Binding-site contacts:
Ligand atom C8 contacts residue THR645 of chain 1.C at 3.7 Å.
Ligand atom O7 contacts residue ILE834 of chain 1.A at 4.3 Å.
Ligand atom O3 contacts residue NAG1 of chain 1.OB at 4.5 Å.
Ligand atom C6 contacts residue NAG1 of chain 1.OB at 2.8 Å.
Ligand atom C8 contacts residue ARG646 of chain 1.C at 3.7 Å.
Ligand atom C5 contacts residue ASN616 of chain 1.C at 3.7 Å.
Ligand atom C7 contacts residue ILE834 of chain 1.A at 4.5 Å (hydrophobic).
Ligand atom C3 contacts residue ASN616 of chain 1.C at 3.6 Å.
Ligand atom O6 contacts residue NAG1 of chain 1.OB at 3.9 Å.
Ligand atom O5 contacts residue THR618 of chain 1.C at 4.4 Å.
Ligand atom C2 contacts residue ASN616 of chain 1.C at 2.3 Å.
Ligand atom O4 contacts residue NAG1 of chain 1.OB at 1.9 Å.
Ligand atom O5 contacts residue NAG1 of chain 1.OB at 4.1 Å.
Ligand atom C8 contacts residue GLN644 of chain 1.C at 4.0 Å.
Ligand atom C4 contacts residue NAG1 of chain 1.OB at 3.1 Å.
Ligand atom O5 contacts residue ASN616 of chain 1.C at 2.5 Å (h-bond).
Ligand atom C4 contacts residue ASN616 of chain 1.C at 4.2 Å.
Ligand atom C7 contacts residue GLN644 of chain 1.C at 4.3 Å.
Ligand atom C5 contacts residue NAG1 of chain 1.OB at 2.9 Å.
Ligand atom C3 contacts residue NAG1 of chain 1.OB at 4.3 Å.
Ligand atom C1 contacts residue ASN616 of chain 1.C at 1.4 Å.
Ligand atom C7 contacts residue ASN616 of chain 1.C at 3.8 Å.
Ligand atom N2 contacts residue ASN616 of chain 1.C at 2.5 Å (h-bond).
Ligand atom N2 contacts residue GLN644 of chain 1.C at 3.8 Å.

Sequence of chain 1.A:
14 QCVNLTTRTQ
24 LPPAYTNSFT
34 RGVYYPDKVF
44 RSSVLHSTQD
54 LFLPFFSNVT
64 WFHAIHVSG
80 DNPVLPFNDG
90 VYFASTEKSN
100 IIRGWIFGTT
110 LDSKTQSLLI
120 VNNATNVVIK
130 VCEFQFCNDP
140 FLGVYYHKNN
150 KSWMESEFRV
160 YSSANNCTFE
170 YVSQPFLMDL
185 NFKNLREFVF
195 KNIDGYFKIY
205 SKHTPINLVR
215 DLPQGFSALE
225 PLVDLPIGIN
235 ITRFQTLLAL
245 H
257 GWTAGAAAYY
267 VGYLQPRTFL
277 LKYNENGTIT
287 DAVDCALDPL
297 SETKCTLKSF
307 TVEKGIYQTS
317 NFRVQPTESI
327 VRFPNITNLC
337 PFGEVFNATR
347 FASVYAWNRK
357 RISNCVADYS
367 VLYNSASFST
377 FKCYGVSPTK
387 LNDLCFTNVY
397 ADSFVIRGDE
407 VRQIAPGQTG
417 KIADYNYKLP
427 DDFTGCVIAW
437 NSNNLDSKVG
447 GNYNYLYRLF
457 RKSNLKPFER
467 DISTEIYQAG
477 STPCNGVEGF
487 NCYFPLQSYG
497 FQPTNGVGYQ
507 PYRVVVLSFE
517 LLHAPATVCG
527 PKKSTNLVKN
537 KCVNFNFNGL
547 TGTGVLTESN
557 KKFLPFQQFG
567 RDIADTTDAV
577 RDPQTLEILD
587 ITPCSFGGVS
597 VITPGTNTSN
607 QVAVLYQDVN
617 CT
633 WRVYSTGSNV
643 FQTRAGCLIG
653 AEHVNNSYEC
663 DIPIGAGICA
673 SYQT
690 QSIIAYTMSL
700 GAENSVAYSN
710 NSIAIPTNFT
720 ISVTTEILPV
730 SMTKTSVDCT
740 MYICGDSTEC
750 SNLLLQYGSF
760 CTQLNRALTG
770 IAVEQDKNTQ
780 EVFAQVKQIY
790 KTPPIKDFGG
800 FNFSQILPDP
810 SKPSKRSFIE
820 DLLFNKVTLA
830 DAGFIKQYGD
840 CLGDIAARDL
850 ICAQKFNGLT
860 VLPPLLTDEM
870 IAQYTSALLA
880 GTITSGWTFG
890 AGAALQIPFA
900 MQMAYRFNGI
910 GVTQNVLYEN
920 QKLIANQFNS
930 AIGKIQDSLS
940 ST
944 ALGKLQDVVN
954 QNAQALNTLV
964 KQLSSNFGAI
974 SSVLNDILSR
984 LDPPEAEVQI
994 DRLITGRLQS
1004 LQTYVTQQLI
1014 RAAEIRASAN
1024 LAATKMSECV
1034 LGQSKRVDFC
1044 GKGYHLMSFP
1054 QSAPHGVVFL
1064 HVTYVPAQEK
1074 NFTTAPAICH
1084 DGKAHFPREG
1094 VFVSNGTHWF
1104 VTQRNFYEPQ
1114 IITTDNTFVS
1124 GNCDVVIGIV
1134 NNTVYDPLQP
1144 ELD

The protein below binds the small molecule below.
Small molecule (SMILES): CC(=O)N[C@@H]1[C@@H](O)[C@H](O)[C@@H](CO)O[C@H]1O

Sequence of chain 1.C:
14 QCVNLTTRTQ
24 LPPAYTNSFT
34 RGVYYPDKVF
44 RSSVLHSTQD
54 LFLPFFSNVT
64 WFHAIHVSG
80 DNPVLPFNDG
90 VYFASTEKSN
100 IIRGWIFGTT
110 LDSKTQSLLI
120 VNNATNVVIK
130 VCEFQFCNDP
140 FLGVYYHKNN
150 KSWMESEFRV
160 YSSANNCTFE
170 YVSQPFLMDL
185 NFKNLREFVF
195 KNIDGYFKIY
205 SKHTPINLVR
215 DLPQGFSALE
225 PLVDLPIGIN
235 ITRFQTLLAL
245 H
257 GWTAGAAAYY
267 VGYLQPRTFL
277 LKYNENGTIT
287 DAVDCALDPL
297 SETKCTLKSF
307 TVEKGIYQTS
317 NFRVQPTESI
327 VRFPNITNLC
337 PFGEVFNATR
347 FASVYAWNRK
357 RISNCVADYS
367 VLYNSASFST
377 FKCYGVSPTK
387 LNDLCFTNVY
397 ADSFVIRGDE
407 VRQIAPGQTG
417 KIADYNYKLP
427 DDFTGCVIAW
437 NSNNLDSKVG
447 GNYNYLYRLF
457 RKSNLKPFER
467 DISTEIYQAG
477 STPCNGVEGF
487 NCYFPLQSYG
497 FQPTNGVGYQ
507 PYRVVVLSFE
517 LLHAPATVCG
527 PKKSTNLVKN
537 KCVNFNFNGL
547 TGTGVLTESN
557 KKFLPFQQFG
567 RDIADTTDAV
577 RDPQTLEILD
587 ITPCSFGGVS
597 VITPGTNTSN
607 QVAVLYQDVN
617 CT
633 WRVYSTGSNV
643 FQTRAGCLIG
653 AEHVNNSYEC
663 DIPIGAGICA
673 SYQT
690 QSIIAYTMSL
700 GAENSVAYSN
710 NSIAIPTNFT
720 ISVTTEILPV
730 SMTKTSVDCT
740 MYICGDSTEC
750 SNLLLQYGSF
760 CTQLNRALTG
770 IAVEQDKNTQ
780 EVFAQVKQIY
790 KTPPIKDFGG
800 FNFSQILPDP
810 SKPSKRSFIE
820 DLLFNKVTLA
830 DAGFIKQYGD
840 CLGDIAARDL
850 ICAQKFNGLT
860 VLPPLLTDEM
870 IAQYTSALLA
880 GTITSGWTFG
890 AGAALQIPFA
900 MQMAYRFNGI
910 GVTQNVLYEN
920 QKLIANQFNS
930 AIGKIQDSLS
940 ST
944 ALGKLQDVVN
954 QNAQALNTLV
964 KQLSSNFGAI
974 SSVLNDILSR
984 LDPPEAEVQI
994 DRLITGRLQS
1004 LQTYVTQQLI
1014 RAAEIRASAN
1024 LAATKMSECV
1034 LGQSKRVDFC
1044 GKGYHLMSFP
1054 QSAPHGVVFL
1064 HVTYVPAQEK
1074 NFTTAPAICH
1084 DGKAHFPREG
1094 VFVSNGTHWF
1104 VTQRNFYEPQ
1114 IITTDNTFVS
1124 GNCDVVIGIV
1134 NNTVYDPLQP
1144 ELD